Sequence of chain 1.A:
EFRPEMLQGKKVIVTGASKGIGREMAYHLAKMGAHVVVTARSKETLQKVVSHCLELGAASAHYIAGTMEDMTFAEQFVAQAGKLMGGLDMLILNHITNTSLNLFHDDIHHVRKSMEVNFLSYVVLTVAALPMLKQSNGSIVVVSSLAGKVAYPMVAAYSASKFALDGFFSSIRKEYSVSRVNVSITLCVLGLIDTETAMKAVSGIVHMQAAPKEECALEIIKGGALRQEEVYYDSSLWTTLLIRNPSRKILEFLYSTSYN

Sequence of chain 1.B:
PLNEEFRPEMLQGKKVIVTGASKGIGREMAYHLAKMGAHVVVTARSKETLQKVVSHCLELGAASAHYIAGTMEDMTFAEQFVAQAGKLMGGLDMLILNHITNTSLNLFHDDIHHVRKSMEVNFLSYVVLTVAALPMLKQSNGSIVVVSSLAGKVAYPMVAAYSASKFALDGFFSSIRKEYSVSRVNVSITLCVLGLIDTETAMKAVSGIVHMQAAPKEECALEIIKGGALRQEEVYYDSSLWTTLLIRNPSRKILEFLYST

Binding-site contacts:
Ligand atom O2 contacts residue LEU209 of chain 1.B at 3.5 Å (h-bond).
Ligand atom C8 contacts residue LEU165 of chain 1.B at 3.3 Å (hydrophobic).
Ligand atom N3 contacts residue TYR274 of chain 1.A at 3.2 Å.
Ligand atom O1 contacts residue LEU165 of chain 1.B at 3.3 Å (h-bond).
Ligand atom C12 contacts residue TYR171 of chain 1.B at 3.8 Å (hydrophobic).
Ligand atom C5 contacts residue TYR177 of chain 1.B at 3.6 Å (hydrophobic).
Ligand atom C3 contacts residue NAP1 of chain 1.G at 3.4 Å.
Ligand atom CL1 contacts residue TYR171 of chain 1.B at 3.6 Å.
Ligand atom F4 contacts residue NAP1 of chain 1.G at 3.2 Å.
Ligand atom C3 contacts residue LEU211 of chain 1.B at 3.8 Å (hydrophobic).
Ligand atom C7 contacts residue LEU211 of chain 1.B at 3.3 Å (hydrophobic).
Ligand atom O1 contacts residue ALA166 of chain 1.B at 3.2 Å (h-bond).
Ligand atom F2 contacts residue LEU120 of chain 1.B at 3.8 Å.
Ligand atom O2 contacts residue NAP1 of chain 1.G at 2.8 Å.
Ligand atom C15 contacts residue ILE115 of chain 1.B at 3.9 Å (hydrophobic).
Ligand atom F2 contacts residue ALA220 of chain 1.B at 3.2 Å.
Ligand atom C15 contacts residue NAP1 of chain 1.G at 3.3 Å.
Ligand atom F4 contacts residue THR216 of chain 1.B at 2.8 Å.
Ligand atom O1 contacts residue NAP1 of chain 1.G at 3.8 Å.
Ligand atom F2 contacts residue SER119 of chain 1.B at 3.6 Å.
Ligand atom F1 contacts residue LEU120 of chain 1.B at 3.6 Å.
Ligand atom F3 contacts residue LEU120 of chain 1.B at 3.7 Å.
Ligand atom C10 contacts residue TYR171 of chain 1.B at 3.6 Å (hydrophobic).
Ligand atom C4 contacts residue NAP1 of chain 1.G at 4.0 Å.
Ligand atom O1 contacts residue LEU209 of chain 1.B at 3.8 Å.
Ligand atom C14 contacts residue NAP1 of chain 1.G at 3.5 Å.
Ligand atom O3 contacts residue TYR171 of chain 1.B at 3.7 Å.
Ligand atom O2 contacts residue GLY210 of chain 1.B at 3.1 Å.
Ligand atom O1 contacts residue SER164 of chain 1.B at 3.5 Å.
Ligand atom O3 contacts residue TYR274 of chain 1.A at 3.5 Å.
Ligand atom S1 contacts residue NAP1 of chain 1.G at 3.7 Å.
Ligand atom N3 contacts residue TYR171 of chain 1.B at 3.8 Å.
Ligand atom C4 contacts residue TYR177 of chain 1.B at 3.4 Å (hydrophobic).
Ligand atom F2 contacts residue THR118 of chain 1.B at 3.8 Å.
Ligand atom C12 contacts residue TYR274 of chain 1.A at 3.6 Å (hydrophobic).
Ligand atom C2 contacts residue LEU211 of chain 1.B at 3.9 Å (hydrophobic).
Ligand atom O2 contacts residue LEU211 of chain 1.B at 3.2 Å (h-bond).
Ligand atom C7 contacts residue GLY210 of chain 1.B at 3.7 Å.
Ligand atom C7 contacts residue LEU165 of chain 1.B at 3.3 Å (hydrophobic).
Ligand atom F3 contacts residue VAL174 of chain 1.B at 3.7 Å.

The small molecule below binds the protein below.
Small molecule (SMILES): C[C@@H]1CN(c2ccc(F)cc2C(F)(F)F)CCN1S(=O)(=O)c1ccc(C(N)=O)cc1Cl